The protein below binds the small molecule below.
Small molecule (SMILES): CCNC(=O)[C@@H]1C[C@H](NC(=O)[C@H](Cc2cn(CCNC(=O)c3ccc(S)cc3)nn2)NC)CN1

Sequence of chain 1.D:
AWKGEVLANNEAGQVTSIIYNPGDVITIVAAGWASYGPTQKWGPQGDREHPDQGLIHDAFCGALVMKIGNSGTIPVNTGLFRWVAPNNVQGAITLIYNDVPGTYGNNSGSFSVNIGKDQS

Binding-site contacts:
Ligand atom C6 contacts residue GLN53 of chain 1.D at 3.8 Å.
Ligand atom C4 contacts residue HIS50 of chain 1.D at 3.7 Å.
Ligand atom S1 contacts residue PRO38 of chain 1.D at 4.3 Å.
Ligand atom C2 contacts residue GAL1 of chain 1.R at 4.1 Å.
Ligand atom S1 contacts residue TYR36 of chain 1.D at 3.8 Å.
Ligand atom C6 contacts residue GAL1 of chain 1.R at 3.0 Å.
Ligand atom N1 contacts residue PRO51 of chain 1.D at 3.6 Å.
Ligand atom C1 contacts residue GAL1 of chain 1.R at 2.8 Å.
Ligand atom C5 contacts residue HIS50 of chain 1.D at 3.6 Å.
Ligand atom C1 contacts residue HIS50 of chain 1.D at 3.3 Å.
Ligand atom C5 contacts residue GLN53 of chain 1.D at 3.6 Å.
Ligand atom C9 contacts residue GLN53 of chain 1.D at 4.5 Å.
Ligand atom C2 contacts residue HIS50 of chain 1.D at 3.4 Å.
Ligand atom C6 contacts residue HIS50 of chain 1.D at 3.4 Å.
Ligand atom S1 contacts residue GAL1 of chain 1.R at 1.8 Å.
Ligand atom C9 contacts residue PRO51 of chain 1.D at 4.2 Å (hydrophobic).
Ligand atom O1 contacts residue GLN53 of chain 1.D at 4.2 Å.
Ligand atom S1 contacts residue HIS50 of chain 1.D at 4.1 Å.
Ligand atom C5 contacts residue GAL1 of chain 1.R at 4.3 Å.
Ligand atom C3 contacts residue HIS50 of chain 1.D at 3.6 Å.